The protein below binds the small molecule below.
Small molecule (SMILES): OC[C@H]1O[C@@H](O)[C@H](O)[C@@H](O)[C@H]1O

Sequence of chain 1.B:
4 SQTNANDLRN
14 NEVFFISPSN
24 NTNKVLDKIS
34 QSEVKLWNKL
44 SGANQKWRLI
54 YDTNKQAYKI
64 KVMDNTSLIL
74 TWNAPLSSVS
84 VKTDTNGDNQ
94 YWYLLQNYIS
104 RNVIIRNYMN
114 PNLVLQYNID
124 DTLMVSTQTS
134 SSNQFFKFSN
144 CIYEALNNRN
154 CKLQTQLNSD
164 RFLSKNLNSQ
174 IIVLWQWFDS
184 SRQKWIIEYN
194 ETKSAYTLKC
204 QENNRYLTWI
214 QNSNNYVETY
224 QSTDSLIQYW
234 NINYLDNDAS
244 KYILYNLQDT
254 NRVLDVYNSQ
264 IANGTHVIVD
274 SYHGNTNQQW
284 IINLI

Binding-site contacts:
Ligand atom C6 contacts residue SER167 of chain 1.B at 4.4 Å.
Ligand atom C4 contacts residue ARG185 of chain 1.B at 4.4 Å.
Ligand atom O4 contacts residue PHE181 of chain 1.B at 3.8 Å.
Ligand atom C1 contacts residue LEU170 of chain 1.B at 3.6 Å (hydrophobic).
Ligand atom O5 contacts residue ASN169 of chain 1.B at 3.6 Å.
Ligand atom C4 contacts residue TRP178 of chain 1.B at 3.7 Å (hydrophobic).
Ligand atom O3 contacts residue TRP178 of chain 1.B at 4.1 Å.
Ligand atom C3 contacts residue TRP178 of chain 1.B at 3.5 Å (hydrophobic).
Ligand atom C5 contacts residue TRP178 of chain 1.B at 3.6 Å (hydrophobic).
Ligand atom C6 contacts residue LEU170 of chain 1.B at 4.4 Å (hydrophobic).
Ligand atom C2 contacts residue LEU170 of chain 1.B at 3.9 Å (hydrophobic).
Ligand atom C6 contacts residue ARG185 of chain 1.B at 4.0 Å.
Ligand atom C5 contacts residue LEU170 of chain 1.B at 4.2 Å (hydrophobic).
Ligand atom O6 contacts residue LEU170 of chain 1.B at 3.6 Å (h-bond).
Ligand atom O1 contacts residue ASN169 of chain 1.B at 2.8 Å (h-bond).
Ligand atom O5 contacts residue TRP178 of chain 1.B at 4.3 Å.
Ligand atom C6 contacts residue TRP178 of chain 1.B at 4.0 Å (hydrophobic).
Ligand atom C1 contacts residue TRP178 of chain 1.B at 3.9 Å (hydrophobic).
Ligand atom O6 contacts residue LYS168 of chain 1.B at 2.8 Å (salt-bridge).
Ligand atom C6 contacts residue PHE181 of chain 1.B at 3.9 Å (hydrophobic).
Ligand atom O5 contacts residue LYS168 of chain 1.B at 4.3 Å.
Ligand atom O6 contacts residue PHE181 of chain 1.B at 4.0 Å.
Ligand atom C4 contacts residue PHE181 of chain 1.B at 4.3 Å (hydrophobic).
Ligand atom C1 contacts residue ASN169 of chain 1.B at 3.4 Å.
Ligand atom O6 contacts residue ASN169 of chain 1.B at 3.8 Å.
Ligand atom O6 contacts residue ARG185 of chain 1.B at 2.7 Å (salt-bridge).
Ligand atom O2 contacts residue TRP178 of chain 1.B at 4.0 Å.
Ligand atom O4 contacts residue LEU170 of chain 1.B at 3.9 Å.
Ligand atom O4 contacts residue ARG185 of chain 1.B at 3.0 Å (salt-bridge).
Ligand atom C2 contacts residue TRP178 of chain 1.B at 4.1 Å (hydrophobic).
Ligand atom C6 contacts residue LYS168 of chain 1.B at 3.6 Å.
Ligand atom O5 contacts residue LEU170 of chain 1.B at 3.0 Å (h-bond).
Ligand atom O1 contacts residue LEU170 of chain 1.B at 3.0 Å (h-bond).